Binding-site contacts:
Ligand atom C12 contacts residue ALA39 of chain 2.C at 3.8 Å (hydrophobic).
Ligand atom O2 contacts residue LEU201 of chain 2.C at 4.0 Å.
Ligand atom O5 contacts residue SER36 of chain 2.C at 3.1 Å (h-bond).
Ligand atom O5 contacts residue ASP229 of chain 2.C at 3.0 Å (salt-bridge).
Ligand atom C5 contacts residue HEM1 of chain 2.L at 4.2 Å.
Ligand atom C3M contacts residue LEU22 of chain 2.C at 3.8 Å (hydrophobic).
Ligand atom C8 contacts residue HEM1 of chain 2.L at 4.1 Å.
Ligand atom C2 contacts residue LEU22 of chain 2.C at 4.0 Å (hydrophobic).
Ligand atom O2 contacts residue LEU198 of chain 2.C at 4.2 Å.
Ligand atom C5 contacts residue PHE221 of chain 2.C at 3.5 Å (hydrophobic).
Ligand atom C3M contacts residue SER206 of chain 2.C at 3.7 Å.
Ligand atom C1 contacts residue HIS202 of chain 2.C at 4.1 Å.
Ligand atom O2 contacts residue HIS202 of chain 2.C at 2.5 Å (h-bond).
Ligand atom C10 contacts residue ALA39 of chain 2.C at 4.1 Å (hydrophobic).
Ligand atom C1M contacts residue SER18 of chain 2.C at 3.5 Å.
Ligand atom C4 contacts residue PHE221 of chain 2.C at 3.9 Å (hydrophobic).
Ligand atom C1 contacts residue SER18 of chain 2.C at 4.2 Å.
Ligand atom C1M contacts residue HIS202 of chain 2.C at 3.5 Å.
Ligand atom C7 contacts residue LEU19 of chain 2.C at 4.0 Å (hydrophobic).
Ligand atom C7 contacts residue PHE221 of chain 2.C at 4.2 Å (hydrophobic).
Ligand atom O4 contacts residue HEM1 of chain 2.L at 3.5 Å.
Ligand atom C5 contacts residue ASP229 of chain 2.C at 4.2 Å.
Ligand atom C4M contacts residue PHE221 of chain 2.C at 3.9 Å (hydrophobic).
Ligand atom C8 contacts residue LEU19 of chain 2.C at 4.1 Å (hydrophobic).
Ligand atom C4M contacts residue ILE28 of chain 2.C at 3.9 Å (hydrophobic).
Ligand atom C9 contacts residue LEU19 of chain 2.C at 4.2 Å (hydrophobic).
Ligand atom O3 contacts residue SER206 of chain 2.C at 3.6 Å.
Ligand atom C22 contacts residue ILE15 of chain 2.C at 3.7 Å (hydrophobic).
Ligand atom C1 contacts residue LEU198 of chain 2.C at 4.2 Å (hydrophobic).
Ligand atom C2 contacts residue HIS202 of chain 2.C at 3.6 Å.
Ligand atom C1M contacts residue LEU198 of chain 2.C at 3.9 Å (hydrophobic).
Ligand atom C3 contacts residue HEM1 of chain 2.L at 3.9 Å.
Ligand atom O2 contacts residue LEU22 of chain 2.C at 3.5 Å.
Ligand atom C6 contacts residue PHE221 of chain 2.C at 3.9 Å (hydrophobic).
Ligand atom C10 contacts residue LEU198 of chain 2.C at 3.9 Å (hydrophobic).
Ligand atom O5 contacts residue PHE221 of chain 2.C at 3.5 Å.
Ligand atom C22 contacts residue LEU19 of chain 2.C at 4.1 Å (hydrophobic).
Ligand atom O3 contacts residue LEU201 of chain 2.C at 3.9 Å.
Ligand atom C4 contacts residue HEM1 of chain 2.L at 3.7 Å.
Ligand atom C5 contacts residue SER36 of chain 2.C at 4.2 Å.

This small molecule binds to this protein.
Small molecule (SMILES): COC1=C(OC)C(=O)C(C/C=C(\C)CC/C=C(\C)CC/C=C(\C)CC/C=C(\C)CC/C=C(\C)CC/C=C(\C)CC/C=C(\C)CC/C=C(\C)CC/C=C(\C)CCC=C(C)C)=C(C)C1=O

Sequence of chain 2.C:
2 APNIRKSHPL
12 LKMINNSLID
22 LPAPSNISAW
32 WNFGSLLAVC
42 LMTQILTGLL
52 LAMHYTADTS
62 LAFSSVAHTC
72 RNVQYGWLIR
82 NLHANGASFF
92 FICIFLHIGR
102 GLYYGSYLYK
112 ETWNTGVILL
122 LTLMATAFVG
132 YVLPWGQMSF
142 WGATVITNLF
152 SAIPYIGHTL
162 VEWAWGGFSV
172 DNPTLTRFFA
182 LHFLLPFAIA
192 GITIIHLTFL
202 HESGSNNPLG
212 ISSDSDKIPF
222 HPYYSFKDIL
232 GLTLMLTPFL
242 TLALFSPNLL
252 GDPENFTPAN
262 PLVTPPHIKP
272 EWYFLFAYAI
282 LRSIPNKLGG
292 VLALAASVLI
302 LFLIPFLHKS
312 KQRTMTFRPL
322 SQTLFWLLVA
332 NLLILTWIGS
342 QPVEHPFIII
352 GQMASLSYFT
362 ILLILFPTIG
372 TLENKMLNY